Binding-site contacts:
Ligand atom O1B contacts residue MG1 of chain 71.F at 2.4 Å.
Ligand atom N1 contacts residue ASN226 of chain 71.B at 2.7 Å (h-bond).
Ligand atom C6 contacts residue ASN226 of chain 71.B at 3.3 Å.
Ligand atom C5 contacts residue ASN329 of chain 72.A at 2.7 Å.
Ligand atom O6 contacts residue GLN15 of chain 71.B at 2.5 Å (h-bond).
Ligand atom O6 contacts residue ASN226 of chain 71.B at 3.1 Å (h-bond).
Ligand atom O4' contacts residue SER138 of chain 71.B at 3.3 Å (h-bond).
Ligand atom O2B contacts residue GLY144 of chain 71.B at 2.7 Å (h-bond).
Ligand atom C4' contacts residue SER138 of chain 71.B at 3.2 Å.
Ligand atom N2 contacts residue ASN204 of chain 71.B at 2.6 Å (h-bond).
Ligand atom O3G contacts residue LYS352 of chain 72.A at 3.5 Å (salt-bridge).
Ligand atom O1G contacts residue ALA97 of chain 71.B at 3.0 Å (h-bond).
Ligand atom O1G contacts residue THR143 of chain 71.B at 3.4 Å.
Ligand atom O2B contacts residue THR143 of chain 71.B at 2.7 Å (h-bond).
Ligand atom O2G contacts residue ASN99 of chain 71.B at 2.9 Å (h-bond).
Ligand atom C2 contacts residue ASN204 of chain 71.B at 3.4 Å.
Ligand atom O1G contacts residue LYS352 of chain 72.A at 3.1 Å (salt-bridge).
Ligand atom N3 contacts residue ASN329 of chain 72.A at 3.3 Å (h-bond).
Ligand atom N7 contacts residue ASN329 of chain 72.A at 3.1 Å (h-bond).
Ligand atom PB contacts residue THR143 of chain 71.B at 3.3 Å.
Ligand atom O1B contacts residue GLN11 of chain 71.B at 3.2 Å (h-bond).
Ligand atom O3B contacts residue GLY142 of chain 71.B at 3.5 Å (h-bond).
Ligand atom O3B contacts residue THR143 of chain 71.B at 3.1 Å (h-bond).
Ligand atom N3 contacts residue ASN204 of chain 71.B at 3.0 Å (h-bond).
Ligand atom O3G contacts residue MG1 of chain 71.F at 2.5 Å.
Ligand atom O2A contacts residue GLN11 of chain 71.B at 3.5 Å (h-bond).
Ligand atom N2 contacts residue ASN226 of chain 71.B at 2.9 Å (h-bond).
Ligand atom N9 contacts residue ASN329 of chain 72.A at 3.0 Å (h-bond).
Ligand atom O2G contacts residue GLY142 of chain 71.B at 3.0 Å (h-bond).
Ligand atom O2' contacts residue ASN329 of chain 72.A at 3.0 Å (h-bond).
Ligand atom O3' contacts residue GLU181 of chain 71.B at 3.3 Å (salt-bridge).
Ligand atom C8 contacts residue ASN329 of chain 72.A at 3.0 Å.
Ligand atom O2B contacts residue GLY10 of chain 71.B at 3.2 Å.
Ligand atom C4 contacts residue ASN329 of chain 72.A at 2.8 Å.
Ligand atom N1 contacts residue TYR222 of chain 71.B at 3.2 Å.
Ligand atom C2' contacts residue ASN329 of chain 72.A at 3.0 Å.
Ligand atom O2A contacts residue CYS12 of chain 71.B at 3.3 Å (h-bond).
Ligand atom PG contacts residue MG1 of chain 71.F at 3.5 Å.
Ligand atom C6 contacts residue ASN329 of chain 72.A at 3.3 Å.
Ligand atom O1A contacts residue GLN11 of chain 71.B at 3.1 Å.

Sequence of chain 72.A:
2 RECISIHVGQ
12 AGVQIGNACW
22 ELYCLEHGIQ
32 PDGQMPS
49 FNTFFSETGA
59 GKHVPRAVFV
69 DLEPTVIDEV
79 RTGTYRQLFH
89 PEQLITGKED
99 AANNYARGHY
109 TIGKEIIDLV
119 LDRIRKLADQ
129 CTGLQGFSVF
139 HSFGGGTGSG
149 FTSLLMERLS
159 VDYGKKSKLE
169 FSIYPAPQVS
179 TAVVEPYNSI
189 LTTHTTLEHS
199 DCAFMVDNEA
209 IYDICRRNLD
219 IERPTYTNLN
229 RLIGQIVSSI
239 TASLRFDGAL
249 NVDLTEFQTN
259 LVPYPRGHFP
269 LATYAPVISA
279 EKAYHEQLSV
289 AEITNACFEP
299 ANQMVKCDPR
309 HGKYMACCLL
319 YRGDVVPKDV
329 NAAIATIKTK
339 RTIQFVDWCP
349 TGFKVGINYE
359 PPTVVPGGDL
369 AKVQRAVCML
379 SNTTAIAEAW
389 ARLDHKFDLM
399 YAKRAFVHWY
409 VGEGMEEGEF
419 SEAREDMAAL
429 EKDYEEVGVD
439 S

The small molecule below binds the protein below.
Small molecule (SMILES): Nc1nc2c(ncn2[C@@H]2O[C@H](CO[P](=O)(O)C[P](=O)(O)OP(=O)(O)O)[C@@H](O)[C@H]2O)c(=O)[nH]1

Sequence of chain 71.B:
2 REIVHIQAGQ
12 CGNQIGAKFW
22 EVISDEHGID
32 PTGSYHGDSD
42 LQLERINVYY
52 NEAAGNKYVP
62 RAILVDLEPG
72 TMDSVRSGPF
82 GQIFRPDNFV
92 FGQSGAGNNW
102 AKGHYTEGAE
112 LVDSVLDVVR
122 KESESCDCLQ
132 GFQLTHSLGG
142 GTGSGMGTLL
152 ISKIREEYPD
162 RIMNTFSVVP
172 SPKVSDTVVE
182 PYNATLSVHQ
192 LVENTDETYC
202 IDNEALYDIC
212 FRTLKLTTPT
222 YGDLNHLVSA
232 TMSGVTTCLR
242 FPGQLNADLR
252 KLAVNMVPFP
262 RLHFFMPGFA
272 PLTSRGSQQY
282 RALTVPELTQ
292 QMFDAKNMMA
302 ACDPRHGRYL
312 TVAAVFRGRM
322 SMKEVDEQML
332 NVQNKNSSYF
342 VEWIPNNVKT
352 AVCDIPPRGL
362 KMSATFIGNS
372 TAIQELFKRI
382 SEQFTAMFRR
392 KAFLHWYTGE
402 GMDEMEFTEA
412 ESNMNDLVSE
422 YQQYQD